Sequence of chain 2.A:
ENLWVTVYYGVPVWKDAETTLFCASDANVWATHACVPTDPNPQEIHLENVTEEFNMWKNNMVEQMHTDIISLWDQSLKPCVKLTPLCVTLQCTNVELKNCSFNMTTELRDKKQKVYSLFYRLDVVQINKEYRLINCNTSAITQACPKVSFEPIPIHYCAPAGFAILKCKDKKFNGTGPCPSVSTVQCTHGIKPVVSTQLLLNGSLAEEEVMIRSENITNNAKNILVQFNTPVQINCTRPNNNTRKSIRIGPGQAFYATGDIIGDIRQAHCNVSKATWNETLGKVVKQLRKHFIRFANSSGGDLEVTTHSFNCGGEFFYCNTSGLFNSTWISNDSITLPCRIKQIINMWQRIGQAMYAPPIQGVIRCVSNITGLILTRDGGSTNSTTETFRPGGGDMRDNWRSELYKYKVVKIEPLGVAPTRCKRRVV

Sequence of chain 2.E:
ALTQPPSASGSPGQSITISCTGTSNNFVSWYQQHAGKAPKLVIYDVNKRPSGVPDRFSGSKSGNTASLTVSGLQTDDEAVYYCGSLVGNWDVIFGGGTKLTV

Binding-site contacts:
Ligand atom C8 contacts residue TYR59 of chain 2.F at 3.6 Å (hydrophobic).
Ligand atom O5 contacts residue ASN91 of chain 2.E at 3.4 Å (h-bond).
Ligand atom C8 contacts residue THR267 of chain 2.A at 3.5 Å.
Ligand atom O3 contacts residue TRP92 of chain 2.E at 3.9 Å.
Ligand atom O4 contacts residue TYR59 of chain 2.F at 4.0 Å.
Ligand atom C8 contacts residue ARG296 of chain 2.A at 3.7 Å.
Ligand atom C4 contacts residue ASN301 of chain 2.A at 4.3 Å.
Ligand atom C2 contacts residue ASN301 of chain 2.A at 2.4 Å.
Ligand atom C7 contacts residue ARG296 of chain 2.A at 3.4 Å.
Ligand atom O7 contacts residue THR267 of chain 2.A at 4.2 Å.
Ligand atom C1 contacts residue ASN301 of chain 2.A at 1.4 Å.
Ligand atom N2 contacts residue ASN301 of chain 2.A at 2.8 Å (h-bond).
Ligand atom C3 contacts residue TYR59 of chain 2.F at 3.8 Å (hydrophobic).
Ligand atom O3 contacts residue TYR59 of chain 2.F at 4.0 Å.
Ligand atom C5 contacts residue ASN301 of chain 2.A at 3.7 Å.
Ligand atom O7 contacts residue ARG412 of chain 2.A at 3.8 Å.
Ligand atom C1 contacts residue ASN91 of chain 2.E at 4.2 Å.
Ligand atom C8 contacts residue HIS299 of chain 2.A at 3.6 Å.
Ligand atom C3 contacts residue ASN301 of chain 2.A at 3.8 Å.
Ligand atom O5 contacts residue ASN301 of chain 2.A at 2.5 Å (h-bond).
Ligand atom C6 contacts residue ASN91 of chain 2.E at 4.3 Å.
Ligand atom O6 contacts residue ASN91 of chain 2.E at 3.6 Å (h-bond).
Ligand atom C1 contacts residue HIS299 of chain 2.A at 3.5 Å.
Ligand atom O4 contacts residue TRP92 of chain 2.E at 3.0 Å.
Ligand atom O6 contacts residue THR383 of chain 2.A at 4.2 Å.
Ligand atom O7 contacts residue ARG296 of chain 2.A at 2.6 Å (salt-bridge).
Ligand atom O7 contacts residue ASN265 of chain 2.A at 3.3 Å.
Ligand atom O7 contacts residue ASP115 of chain 2.F at 3.9 Å.
Ligand atom O7 contacts residue ASN301 of chain 2.A at 4.3 Å.
Ligand atom N2 contacts residue NAG1 of chain 2.P at 3.9 Å.
Ligand atom C8 contacts residue ASP115 of chain 2.F at 3.4 Å.
Ligand atom C3 contacts residue TRP92 of chain 2.E at 4.3 Å (hydrophobic).
Ligand atom C6 contacts residue TRP92 of chain 2.E at 4.3 Å (hydrophobic).
Ligand atom O3 contacts residue THR65 of chain 2.F at 4.4 Å.
Ligand atom O5 contacts residue HIS299 of chain 2.A at 3.9 Å.
Ligand atom C7 contacts residue ASN265 of chain 2.A at 4.1 Å.
Ligand atom C7 contacts residue ASP115 of chain 2.F at 4.0 Å.
Ligand atom C5 contacts residue HIS299 of chain 2.A at 4.1 Å.
Ligand atom C7 contacts residue ASN301 of chain 2.A at 3.4 Å.
Ligand atom C8 contacts residue ASN301 of chain 2.A at 3.7 Å.

A protein and the small-molecule ligand that binds it are described below.
Small molecule (SMILES): CC(=O)N[C@H]1[C@H](O[C@H]2[C@H](O)[C@@H](NC(C)=O)CO[C@@H]2CO)O[C@H](CO)[C@@H](O[C@@H]2O[C@H](CO[C@H]3O[C@H](CO)[C@@H](O)[C@H](O)[C@@H]3O)[C@@H](O)[C@H](O[C@H]3O[C@H](CO)[C@@H](O)[C@H](O)[C@@H]3O)[C@@H]2O)[C@@H]1O

Sequence of chain 2.F:
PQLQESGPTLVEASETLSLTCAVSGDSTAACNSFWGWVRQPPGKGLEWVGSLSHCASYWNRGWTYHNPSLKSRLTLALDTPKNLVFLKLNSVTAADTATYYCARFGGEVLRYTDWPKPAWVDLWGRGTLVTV